Sequence of chain 2.H:
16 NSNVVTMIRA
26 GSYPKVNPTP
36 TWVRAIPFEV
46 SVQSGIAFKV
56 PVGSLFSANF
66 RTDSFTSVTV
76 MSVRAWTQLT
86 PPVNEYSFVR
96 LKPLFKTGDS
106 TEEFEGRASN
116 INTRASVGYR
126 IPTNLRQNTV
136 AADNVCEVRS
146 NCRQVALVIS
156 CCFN

A protein and the small-molecule ligand that binds it are described below.
Small molecule (SMILES): CO[P](=O)(O)O[C@H]1[C@@H](O)[C@H](n2ccc(=O)[nH]c2=O)O[C@@H]1COP(=O)(O)O

Binding-site contacts:
Ligand atom OP2 contacts residue SER77 of chain 1.D at 3.8 Å.
Ligand atom O4 contacts residue ARG125 of chain 1.D at 3.8 Å.
Ligand atom P contacts residue ARG125 of chain 1.D at 3.9 Å.
Ligand atom C4 contacts residue ARG125 of chain 1.D at 3.5 Å.
Ligand atom C2' contacts residue ARG125 of chain 1.D at 3.7 Å.
Ligand atom C3' contacts residue ARG125 of chain 1.D at 3.3 Å.
Ligand atom N3 contacts residue ASN16 of chain 2.H at 2.9 Å (h-bond).
Ligand atom OP3 contacts residue ARG125 of chain 1.D at 2.7 Å.
Ligand atom C2 contacts residue ASN16 of chain 2.H at 3.1 Å.
Ligand atom OP2 contacts residue ILE23 of chain 2.H at 4.1 Å.
Ligand atom O5' contacts residue ARG131 of chain 1.D at 2.8 Å (salt-bridge).
Ligand atom C5' contacts residue ARG131 of chain 1.D at 3.4 Å.
Ligand atom C5 contacts residue ARG125 of chain 1.D at 3.5 Å.
Ligand atom P contacts residue ILE23 of chain 2.H at 4.2 Å.
Ligand atom C4 contacts residue SER17 of chain 2.H at 4.1 Å.
Ligand atom O3' contacts residue ARG125 of chain 1.D at 4.1 Å.
Ligand atom O4 contacts residue THR21 of chain 2.H at 4.0 Å.
Ligand atom O4 contacts residue SER17 of chain 2.H at 3.3 Å.
Ligand atom OP1 contacts residue ILE23 of chain 2.H at 3.6 Å.
Ligand atom C6 contacts residue ARG125 of chain 1.D at 3.5 Å.
Ligand atom N3 contacts residue SER17 of chain 2.H at 4.3 Å.
Ligand atom C4' contacts residue ARG125 of chain 1.D at 4.3 Å.
Ligand atom C2 contacts residue ARG125 of chain 1.D at 3.8 Å.
Ligand atom C5 contacts residue THR21 of chain 2.H at 4.3 Å.
Ligand atom OP1 contacts residue ARG125 of chain 1.D at 3.0 Å (salt-bridge).
Ligand atom OP2 contacts residue MET76 of chain 1.D at 4.4 Å.
Ligand atom C5' contacts residue ARG125 of chain 1.D at 4.2 Å.
Ligand atom OP3 contacts residue ILE23 of chain 2.H at 4.3 Å.
Ligand atom P contacts residue ARG131 of chain 1.D at 3.5 Å.
Ligand atom OP2 contacts residue ARG131 of chain 1.D at 3.7 Å.
Ligand atom O2 contacts residue ASN16 of chain 2.H at 2.6 Å (h-bond).
Ligand atom N3 contacts residue ARG125 of chain 1.D at 3.6 Å (salt-bridge).
Ligand atom N1 contacts residue ARG125 of chain 1.D at 3.7 Å.
Ligand atom C5' contacts residue MET76 of chain 1.D at 4.1 Å (hydrophobic).
Ligand atom C1' contacts residue ARG125 of chain 1.D at 4.2 Å.
Ligand atom O5' contacts residue ARG125 of chain 1.D at 3.2 Å (salt-bridge).
Ligand atom OP1 contacts residue ARG131 of chain 1.D at 3.3 Å (salt-bridge).
Ligand atom O2 contacts residue ARG125 of chain 1.D at 3.9 Å.
Ligand atom C4 contacts residue ASN16 of chain 2.H at 4.1 Å.
Ligand atom OP3 contacts residue SER77 of chain 1.D at 4.1 Å.

Sequence of chain 1.D:
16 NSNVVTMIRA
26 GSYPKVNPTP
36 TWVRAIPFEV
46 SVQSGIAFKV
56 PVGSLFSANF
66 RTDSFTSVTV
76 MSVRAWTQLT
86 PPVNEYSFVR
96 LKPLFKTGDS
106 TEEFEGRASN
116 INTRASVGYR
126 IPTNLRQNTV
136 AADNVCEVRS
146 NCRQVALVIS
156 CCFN